Binding-site contacts:
Ligand atom C23 contacts residue LYS90 of chain 1.H at 4.4 Å.
Ligand atom O13 contacts residue LYS90 of chain 1.H at 4.3 Å.
Ligand atom C41 contacts residue LYS90 of chain 1.H at 4.1 Å.
Ligand atom O1 contacts residue LYS90 of chain 1.H at 4.4 Å.

The small molecule below binds the protein below.
Small molecule (SMILES): CC[C@H]1OC(=O)[C@@](C)(F)C(=O)[C@H](C)[C@@H](O[C@@H]2O[C@H](C)C[C@H](N(C)C)[C@H]2O)[C@](C)(OC)C[C@@H](C)C(=O)[C@H](C)[C@H]2N(CCCCn3cc(-c4cccc(NC(=O)[C@H](CCSC)NC(=O)[C@H](Cc5ccc(O)cc5)NC(C)=O)c4)nn3)C(=O)O[C@]12C

Sequence of chain 1.H:
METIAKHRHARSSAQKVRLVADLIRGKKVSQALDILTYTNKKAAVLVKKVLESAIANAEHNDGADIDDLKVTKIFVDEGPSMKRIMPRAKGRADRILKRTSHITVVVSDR